The small molecule below binds the protein below.
Small molecule (SMILES): CC(=O)N[C@H]1[C@H]([C@H](O)[C@H](O)CO)OC(C(=O)O)=C[C@@H]1O

Sequence of chain 2.A:
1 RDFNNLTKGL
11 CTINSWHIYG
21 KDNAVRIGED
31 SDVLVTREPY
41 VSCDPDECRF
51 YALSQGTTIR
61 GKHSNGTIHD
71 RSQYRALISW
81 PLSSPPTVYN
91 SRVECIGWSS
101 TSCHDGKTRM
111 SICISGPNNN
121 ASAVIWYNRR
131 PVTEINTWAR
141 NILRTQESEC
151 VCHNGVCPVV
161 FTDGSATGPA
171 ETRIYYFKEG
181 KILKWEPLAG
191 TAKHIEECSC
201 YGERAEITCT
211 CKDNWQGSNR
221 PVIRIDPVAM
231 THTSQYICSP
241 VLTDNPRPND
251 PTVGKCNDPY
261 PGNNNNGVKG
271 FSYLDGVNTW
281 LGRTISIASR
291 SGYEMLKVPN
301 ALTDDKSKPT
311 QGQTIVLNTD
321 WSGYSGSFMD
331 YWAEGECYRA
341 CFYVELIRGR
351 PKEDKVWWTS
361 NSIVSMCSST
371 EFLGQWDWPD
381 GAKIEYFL

Binding-site contacts:
Ligand atom O1B contacts residue TYR324 of chain 2.A at 3.4 Å (h-bond).
Ligand atom C8 contacts residue LYS212 of chain 2.A at 3.5 Å.
Ligand atom C9 contacts residue ASN214 of chain 2.A at 4.0 Å.
Ligand atom O9 contacts residue GLU196 of chain 2.A at 2.8 Å (salt-bridge).
Ligand atom O1B contacts residue ARG290 of chain 2.A at 2.8 Å (salt-bridge).
Ligand atom C3 contacts residue ASP70 of chain 2.A at 3.7 Å.
Ligand atom O8 contacts residue GLU196 of chain 2.A at 2.5 Å (salt-bridge).
Ligand atom O6 contacts residue TYR324 of chain 2.A at 3.4 Å (h-bond).
Ligand atom C11 contacts residue ILE142 of chain 2.A at 3.7 Å (hydrophobic).
Ligand atom O8 contacts residue GLU197 of chain 2.A at 3.9 Å.
Ligand atom O10 contacts residue ASP70 of chain 2.A at 3.8 Å.
Ligand atom O8 contacts residue LYS212 of chain 2.A at 2.7 Å (salt-bridge).
Ligand atom C6 contacts residue GLU197 of chain 2.A at 3.7 Å.
Ligand atom C11 contacts residue TRP98 of chain 2.A at 3.7 Å (hydrophobic).
Ligand atom C4 contacts residue ASP70 of chain 2.A at 3.9 Å.
Ligand atom O1A contacts residue ARG290 of chain 2.A at 2.9 Å (salt-bridge).
Ligand atom C4 contacts residue TYR324 of chain 2.A at 3.8 Å (hydrophobic).
Ligand atom C3 contacts residue GLU38 of chain 2.A at 3.5 Å.
Ligand atom O10 contacts residue ARG71 of chain 2.A at 2.9 Å (salt-bridge).
Ligand atom C3 contacts residue ARG37 of chain 2.A at 3.9 Å.
Ligand atom C9 contacts residue GLU196 of chain 2.A at 3.5 Å.
Ligand atom C1 contacts residue TYR324 of chain 2.A at 3.0 Å (hydrophobic).
Ligand atom C1 contacts residue ARG37 of chain 2.A at 3.8 Å.
Ligand atom C8 contacts residue GLU196 of chain 2.A at 3.5 Å.
Ligand atom C4 contacts residue GLU38 of chain 2.A at 3.8 Å.
Ligand atom O9 contacts residue ALA166 of chain 2.A at 3.3 Å.
Ligand atom O4 contacts residue ASP70 of chain 2.A at 3.2 Å.
Ligand atom O9 contacts residue ARG144 of chain 2.A at 3.7 Å.
Ligand atom C4 contacts residue GLU197 of chain 2.A at 4.1 Å.
Ligand atom C1 contacts residue ARG290 of chain 2.A at 3.5 Å.
Ligand atom C6 contacts residue TYR324 of chain 2.A at 3.7 Å (hydrophobic).
Ligand atom O1B contacts residue ARG37 of chain 2.A at 2.7 Å (salt-bridge).
Ligand atom O1A contacts residue TYR324 of chain 2.A at 3.5 Å (h-bond).
Ligand atom C10 contacts residue ARG71 of chain 2.A at 4.1 Å.
Ligand atom O4 contacts residue GLU38 of chain 2.A at 3.2 Å (salt-bridge).
Ligand atom C2 contacts residue TYR324 of chain 2.A at 2.8 Å (hydrophobic).
Ligand atom C5 contacts residue ASP70 of chain 2.A at 3.8 Å.
Ligand atom C9 contacts residue ALA166 of chain 2.A at 3.7 Å (hydrophobic).
Ligand atom C3 contacts residue TYR324 of chain 2.A at 3.1 Å (hydrophobic).
Ligand atom C11 contacts residue ARG144 of chain 2.A at 3.8 Å.